Sequence of chain 1.J:
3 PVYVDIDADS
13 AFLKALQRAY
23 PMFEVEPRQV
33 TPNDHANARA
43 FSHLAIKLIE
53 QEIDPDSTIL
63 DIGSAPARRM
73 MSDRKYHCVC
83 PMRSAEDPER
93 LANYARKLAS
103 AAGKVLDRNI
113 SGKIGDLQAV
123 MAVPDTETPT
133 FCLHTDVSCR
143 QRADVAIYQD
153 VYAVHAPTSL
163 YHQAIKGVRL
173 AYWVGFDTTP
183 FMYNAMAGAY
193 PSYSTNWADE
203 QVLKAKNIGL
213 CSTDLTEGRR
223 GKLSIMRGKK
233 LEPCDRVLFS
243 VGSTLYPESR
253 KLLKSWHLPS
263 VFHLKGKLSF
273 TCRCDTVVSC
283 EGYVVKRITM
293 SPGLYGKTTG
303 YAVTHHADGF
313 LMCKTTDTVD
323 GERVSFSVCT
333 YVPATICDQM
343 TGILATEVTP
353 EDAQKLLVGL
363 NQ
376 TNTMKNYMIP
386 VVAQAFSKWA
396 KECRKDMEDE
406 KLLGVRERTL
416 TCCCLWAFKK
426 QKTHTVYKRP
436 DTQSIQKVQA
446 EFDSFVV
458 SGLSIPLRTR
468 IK

Binding-site contacts:
Ligand atom N2 contacts residue PHE241 of chain 1.I at 3.2 Å.
Ligand atom O2' contacts residue TYR285 of chain 1.I at 2.4 Å (h-bond).
Ligand atom O1A contacts residue MG1 of chain 1.FB at 3.6 Å.
Ligand atom O2A contacts residue ARG92 of chain 1.I at 3.1 Å (salt-bridge).
Ligand atom O3' contacts residue ALA40 of chain 1.I at 3.4 Å.
Ligand atom C5 contacts residue TYR248 of chain 1.I at 3.4 Å (hydrophobic).
Ligand atom CM7 contacts residue SAH1 of chain 1.CB at 3.4 Å.
Ligand atom C2' contacts residue TYR285 of chain 1.I at 3.4 Å (hydrophobic).
Ligand atom O1B contacts residue ARG92 of chain 1.I at 3.6 Å.
Ligand atom O3' contacts residue ARG41 of chain 1.I at 3.5 Å (salt-bridge).
Ligand atom N1 contacts residue GLU250 of chain 1.I at 2.4 Å (salt-bridge).
Ligand atom C5' contacts residue ARG41 of chain 1.I at 3.4 Å.
Ligand atom O1A contacts residue TYR248 of chain 1.I at 3.3 Å (h-bond).
Ligand atom O3A contacts residue ARG41 of chain 1.I at 2.9 Å (salt-bridge).
Ligand atom O3C contacts residue HIS37 of chain 1.I at 3.2 Å (h-bond).
Ligand atom O2' contacts residue ASP152 of chain 1.I at 3.5 Å (salt-bridge).
Ligand atom PA contacts residue TYR248 of chain 1.I at 3.4 Å.
Ligand atom N1 contacts residue TYR248 of chain 1.I at 3.6 Å.
Ligand atom O1B contacts residue ARG70 of chain 1.I at 3.4 Å (salt-bridge).
Ligand atom O1A contacts residue ARG275 of chain 1.J at 3.0 Å (salt-bridge).
Ligand atom O2A contacts residue TYR248 of chain 1.I at 2.6 Å (h-bond).
Ligand atom O1C contacts residue ARG41 of chain 1.I at 2.8 Å (salt-bridge).
Ligand atom C2 contacts residue GLU250 of chain 1.I at 2.8 Å.
Ligand atom C2 contacts residue TYR154 of chain 1.I at 3.4 Å (hydrophobic).
Ligand atom C5' contacts residue HIS37 of chain 1.I at 3.3 Å.
Ligand atom C6 contacts residue TYR248 of chain 1.I at 3.5 Å (hydrophobic).
Ligand atom O2B contacts residue MG1 of chain 1.FB at 2.5 Å.
Ligand atom O5' contacts residue ARG41 of chain 1.I at 3.6 Å (salt-bridge).
Ligand atom O2' contacts residue ALA40 of chain 1.I at 3.4 Å.
Ligand atom C3' contacts residue ARG41 of chain 1.I at 3.5 Å.
Ligand atom C4 contacts residue TYR248 of chain 1.I at 3.5 Å (hydrophobic).
Ligand atom C6 contacts residue TYR154 of chain 1.I at 3.6 Å (hydrophobic).
Ligand atom N1 contacts residue TYR154 of chain 1.I at 3.3 Å.
Ligand atom O2B contacts residue ARG275 of chain 1.J at 3.5 Å (salt-bridge).
Ligand atom O3C contacts residue MG1 of chain 1.FB at 2.5 Å.
Ligand atom N3 contacts residue TYR248 of chain 1.I at 3.6 Å.
Ligand atom N2 contacts residue GLU250 of chain 1.I at 2.5 Å (salt-bridge).
Ligand atom N7 contacts residue TYR248 of chain 1.I at 3.5 Å.
Ligand atom O1C contacts residue HIS37 of chain 1.I at 3.3 Å (h-bond).
Ligand atom C2' contacts residue ASP152 of chain 1.I at 3.4 Å.

Sequence of chain 1.I:
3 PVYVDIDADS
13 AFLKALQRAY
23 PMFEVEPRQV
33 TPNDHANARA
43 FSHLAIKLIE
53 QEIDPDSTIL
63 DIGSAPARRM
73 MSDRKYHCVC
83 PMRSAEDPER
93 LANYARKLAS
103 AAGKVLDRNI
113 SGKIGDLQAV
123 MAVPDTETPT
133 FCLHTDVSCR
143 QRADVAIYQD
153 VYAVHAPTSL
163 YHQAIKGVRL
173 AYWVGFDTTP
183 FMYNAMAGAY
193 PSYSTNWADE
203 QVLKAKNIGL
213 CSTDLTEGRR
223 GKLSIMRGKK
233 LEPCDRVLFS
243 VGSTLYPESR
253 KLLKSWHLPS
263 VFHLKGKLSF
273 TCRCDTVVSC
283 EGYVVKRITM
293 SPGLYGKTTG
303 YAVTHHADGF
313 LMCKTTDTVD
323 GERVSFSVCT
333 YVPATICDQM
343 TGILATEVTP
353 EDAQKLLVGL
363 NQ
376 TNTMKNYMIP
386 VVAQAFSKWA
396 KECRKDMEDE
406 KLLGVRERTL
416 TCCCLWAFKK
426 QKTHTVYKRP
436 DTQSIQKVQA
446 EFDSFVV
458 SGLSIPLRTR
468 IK

The small molecule below binds the protein below.
Small molecule (SMILES): C[n+]1cn([C@@H]2O[C@H](CO[P](=O)(O)O[P](=O)(O)OP(=O)(O)O)[C@@H](O)[C@H]2O)c2nc(N)[nH]c(=O)c21